Sequence of chain 38.A:
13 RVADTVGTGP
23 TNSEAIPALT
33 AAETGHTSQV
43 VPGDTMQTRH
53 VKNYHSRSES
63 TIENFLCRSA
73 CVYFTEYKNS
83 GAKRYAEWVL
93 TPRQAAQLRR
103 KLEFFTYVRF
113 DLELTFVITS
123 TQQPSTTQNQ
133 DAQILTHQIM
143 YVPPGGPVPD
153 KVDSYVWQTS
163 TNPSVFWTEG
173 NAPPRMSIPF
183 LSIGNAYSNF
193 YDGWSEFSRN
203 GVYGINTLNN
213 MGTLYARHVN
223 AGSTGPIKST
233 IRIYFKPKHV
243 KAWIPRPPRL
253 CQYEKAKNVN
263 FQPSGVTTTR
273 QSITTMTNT

Sequence of chain 43.C:
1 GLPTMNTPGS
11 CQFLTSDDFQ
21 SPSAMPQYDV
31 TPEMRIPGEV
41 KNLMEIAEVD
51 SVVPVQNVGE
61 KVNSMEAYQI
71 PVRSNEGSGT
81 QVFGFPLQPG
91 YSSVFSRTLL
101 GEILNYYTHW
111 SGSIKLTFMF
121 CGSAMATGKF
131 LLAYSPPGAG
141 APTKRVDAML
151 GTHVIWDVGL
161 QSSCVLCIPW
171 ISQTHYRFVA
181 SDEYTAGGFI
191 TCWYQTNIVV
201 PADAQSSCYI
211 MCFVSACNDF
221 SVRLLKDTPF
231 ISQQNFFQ

Binding-site contacts:
Ligand atom C8 contacts residue ASP155 of chain 38.A at 3.7 Å.
Ligand atom C3 contacts residue SER156 of chain 38.A at 3.2 Å.
Ligand atom C21 contacts residue GLN160 of chain 38.A at 3.6 Å.
Ligand atom C1 contacts residue TYR157 of chain 38.A at 3.5 Å (hydrophobic).
Ligand atom C6 contacts residue TYR157 of chain 38.A at 2.6 Å (hydrophobic).
Ligand atom C12 contacts residue GLN234 of chain 43.C at 2.8 Å.
Ligand atom N1 contacts residue ASP155 of chain 38.A at 2.5 Å (salt-bridge).
Ligand atom S1 contacts residue GLN234 of chain 43.C at 2.2 Å (h-bond).
Ligand atom C5 contacts residue SER156 of chain 38.A at 2.9 Å.
Ligand atom O5 contacts residue ARG219 of chain 38.A at 3.5 Å (salt-bridge).
Ligand atom C8 contacts residue GLN234 of chain 43.C at 2.9 Å.
Ligand atom O4 contacts residue PHE236 of chain 43.C at 2.6 Å.
Ligand atom C20 contacts residue PHE76 of chain 43.A at 3.2 Å (hydrophobic).
Ligand atom C14 contacts residue PHE76 of chain 43.A at 3.3 Å (hydrophobic).
Ligand atom C7 contacts residue GLN234 of chain 43.C at 2.2 Å.
Ligand atom C4 contacts residue SER156 of chain 38.A at 3.0 Å.
Ligand atom O2 contacts residue GLN234 of chain 43.C at 2.5 Å (h-bond).
Ligand atom O4 contacts residue PHE76 of chain 43.A at 2.2 Å.
Ligand atom C6 contacts residue SER156 of chain 38.A at 3.4 Å.
Ligand atom C1 contacts residue GLN160 of chain 38.A at 2.6 Å.
Ligand atom C13 contacts residue PHE76 of chain 43.A at 2.9 Å (hydrophobic).
Ligand atom C4 contacts residue ASP155 of chain 38.A at 1.9 Å.
Ligand atom O5 contacts residue ARG234 of chain 43.A at 2.7 Å (salt-bridge).
Ligand atom C2 contacts residue SER156 of chain 38.A at 3.6 Å.
Ligand atom N1 contacts residue TYR157 of chain 38.A at 2.5 Å (h-bond).
Ligand atom O1 contacts residue GLN234 of chain 43.C at 2.6 Å (h-bond).
Ligand atom O6 contacts residue GLN160 of chain 38.A at 2.9 Å.
Ligand atom O2 contacts residue TYR157 of chain 38.A at 3.4 Å.
Ligand atom C5 contacts residue ASP155 of chain 38.A at 2.5 Å.
Ligand atom O6 contacts residue ARG234 of chain 43.A at 3.4 Å (salt-bridge).
Ligand atom N1 contacts residue SER156 of chain 38.A at 2.9 Å.
Ligand atom C5 contacts residue TYR157 of chain 38.A at 2.8 Å (hydrophobic).
Ligand atom C13 contacts residue PHE236 of chain 43.C at 3.4 Å (hydrophobic).
Ligand atom O1 contacts residue GLN233 of chain 43.C at 3.6 Å.
Ligand atom C3 contacts residue ASP155 of chain 38.A at 3.0 Å.
Ligand atom C4 contacts residue TYR157 of chain 38.A at 3.5 Å (hydrophobic).
Ligand atom C2 contacts residue GLN160 of chain 38.A at 3.5 Å.
Ligand atom C21 contacts residue ARG234 of chain 43.A at 3.5 Å.
Ligand atom C6 contacts residue GLN160 of chain 38.A at 2.9 Å.
Ligand atom O2 contacts residue GLN233 of chain 43.C at 2.9 Å (h-bond).

This small molecule binds to this protein.
Small molecule (SMILES): O=C(O)c1ccc(NS(=O)(=O)c2ccc(N3C(=O)c4ccccc4C3=O)cc2)cc1

Sequence of chain 43.A:
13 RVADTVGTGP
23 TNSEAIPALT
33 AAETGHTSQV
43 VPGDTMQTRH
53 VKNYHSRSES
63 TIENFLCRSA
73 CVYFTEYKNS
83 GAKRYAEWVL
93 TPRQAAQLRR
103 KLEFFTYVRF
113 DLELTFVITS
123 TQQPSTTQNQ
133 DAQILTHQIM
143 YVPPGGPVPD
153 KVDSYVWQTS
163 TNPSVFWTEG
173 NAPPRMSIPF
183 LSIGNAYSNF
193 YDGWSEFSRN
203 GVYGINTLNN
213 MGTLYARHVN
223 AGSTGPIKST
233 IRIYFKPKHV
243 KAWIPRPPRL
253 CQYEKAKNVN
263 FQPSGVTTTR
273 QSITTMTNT